Sequence of chain 1.H:
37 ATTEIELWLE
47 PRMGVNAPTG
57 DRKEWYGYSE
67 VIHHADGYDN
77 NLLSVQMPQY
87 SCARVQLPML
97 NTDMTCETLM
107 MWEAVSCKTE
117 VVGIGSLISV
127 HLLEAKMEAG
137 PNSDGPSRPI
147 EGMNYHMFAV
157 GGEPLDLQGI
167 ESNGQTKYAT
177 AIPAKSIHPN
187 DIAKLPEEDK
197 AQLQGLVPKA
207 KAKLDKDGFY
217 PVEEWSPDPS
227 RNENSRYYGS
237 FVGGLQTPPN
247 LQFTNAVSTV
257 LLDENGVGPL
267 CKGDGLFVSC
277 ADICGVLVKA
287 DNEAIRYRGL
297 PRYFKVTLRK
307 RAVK

This small molecule binds to this protein.
Small molecule (SMILES): CC(=O)N[C@H]1[C@H]([C@H](O)[C@H](O)CO)O[C@@](O[C@H]2[C@@H](O)[C@@H](CO)O[C@@H](O[C@H]3[C@H](O)[C@@H](O)[C@H](O)O[C@@H]3CO)[C@@H]2O)(C(=O)O)C[C@@H]1O

Binding-site contacts:
Ligand atom O3 contacts residue LYS285 of chain 1.H at 3.6 Å.
Ligand atom O5 contacts residue ASP287 of chain 1.H at 4.2 Å.
Ligand atom C5 contacts residue GLU66 of chain 1.H at 3.9 Å.
Ligand atom O4 contacts residue ASP287 of chain 1.H at 2.5 Å (salt-bridge).
Ligand atom O1A contacts residue VAL67 of chain 1.H at 4.3 Å.
Ligand atom O10 contacts residue GLU66 of chain 1.H at 3.7 Å.
Ligand atom C11 contacts residue GLU66 of chain 1.H at 3.5 Å.
Ligand atom C2 contacts residue LYS285 of chain 1.H at 4.1 Å.
Ligand atom C4 contacts residue ASN288 of chain 1.H at 3.9 Å.
Ligand atom O4 contacts residue GLU66 of chain 1.H at 2.4 Å (salt-bridge).
Ligand atom O4 contacts residue VAL67 of chain 1.H at 3.9 Å.
Ligand atom C6 contacts residue ASN288 of chain 1.H at 4.0 Å.
Ligand atom C10 contacts residue ARG58 of chain 1.H at 3.9 Å.
Ligand atom C10 contacts residue GLU66 of chain 1.H at 3.5 Å.
Ligand atom O4 contacts residue ARG292 of chain 1.H at 3.7 Å.
Ligand atom C4 contacts residue ASP287 of chain 1.H at 3.7 Å.
Ligand atom O1B contacts residue VAL67 of chain 1.H at 3.5 Å.
Ligand atom O1A contacts residue HIS69 of chain 1.H at 2.7 Å (h-bond).
Ligand atom O1B contacts residue LYS285 of chain 1.H at 3.0 Å (salt-bridge).
Ligand atom C5 contacts residue ASN288 of chain 1.H at 4.3 Å.
Ligand atom C1 contacts residue LYS285 of chain 1.H at 3.9 Å.
Ligand atom O4 contacts residue LYS285 of chain 1.H at 3.1 Å (salt-bridge).
Ligand atom C6 contacts residue ASP287 of chain 1.H at 3.5 Å.
Ligand atom C4 contacts residue LYS285 of chain 1.H at 3.9 Å.
Ligand atom C3 contacts residue LYS285 of chain 1.H at 3.9 Å.
Ligand atom C4 contacts residue VAL67 of chain 1.H at 3.8 Å (hydrophobic).
Ligand atom C4 contacts residue GLU66 of chain 1.H at 3.2 Å.
Ligand atom C5 contacts residue ASP287 of chain 1.H at 4.0 Å.
Ligand atom N5 contacts residue GLU66 of chain 1.H at 3.6 Å (salt-bridge).
Ligand atom C1 contacts residue VAL67 of chain 1.H at 4.1 Å (hydrophobic).
Ligand atom O1B contacts residue HIS69 of chain 1.H at 4.0 Å.
Ligand atom C1 contacts residue ASN288 of chain 1.H at 3.5 Å.
Ligand atom C11 contacts residue ARG58 of chain 1.H at 3.3 Å.
Ligand atom O10 contacts residue ARG58 of chain 1.H at 3.6 Å (salt-bridge).
Ligand atom O8 contacts residue HIS69 of chain 1.H at 3.8 Å.
Ligand atom C1 contacts residue HIS69 of chain 1.H at 3.7 Å.
Ligand atom O1A contacts residue ASN288 of chain 1.H at 3.3 Å (h-bond).
Ligand atom C3 contacts residue VAL67 of chain 1.H at 4.3 Å (hydrophobic).
Ligand atom C11 contacts residue LEU79 of chain 1.H at 3.5 Å (hydrophobic).
Ligand atom O1B contacts residue ASN288 of chain 1.H at 3.1 Å (h-bond).